Sequence of chain 1.A:
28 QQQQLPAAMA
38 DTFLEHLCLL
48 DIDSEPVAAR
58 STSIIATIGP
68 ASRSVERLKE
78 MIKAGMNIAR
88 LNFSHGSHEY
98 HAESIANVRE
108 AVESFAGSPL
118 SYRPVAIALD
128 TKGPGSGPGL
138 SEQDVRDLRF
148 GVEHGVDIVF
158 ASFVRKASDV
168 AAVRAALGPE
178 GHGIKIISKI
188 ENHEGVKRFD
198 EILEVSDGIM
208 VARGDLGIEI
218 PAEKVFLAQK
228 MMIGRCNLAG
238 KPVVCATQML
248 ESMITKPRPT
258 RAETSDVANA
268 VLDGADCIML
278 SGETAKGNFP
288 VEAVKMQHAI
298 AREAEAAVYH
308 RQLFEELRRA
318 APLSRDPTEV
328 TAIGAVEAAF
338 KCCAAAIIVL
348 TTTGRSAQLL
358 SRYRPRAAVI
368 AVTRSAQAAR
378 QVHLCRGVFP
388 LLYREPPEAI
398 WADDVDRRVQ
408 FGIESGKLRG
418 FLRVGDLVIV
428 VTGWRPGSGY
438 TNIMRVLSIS

The small molecule below binds the protein below.
Small molecule (SMILES): O=C([O-])C(=O)[O-]

Binding-site contacts:
Ligand atom C2 contacts residue MG1 of chain 1.L at 3.2 Å.
Ligand atom O3 contacts residue ASP212 of chain 1.A at 3.8 Å.
Ligand atom C1 contacts residue GLY211 of chain 1.A at 3.8 Å.
Ligand atom C1 contacts residue MG1 of chain 1.L at 3.2 Å.
Ligand atom O3 contacts residue THR244 of chain 1.A at 2.6 Å (h-bond).
Ligand atom O2 contacts residue ASP212 of chain 1.A at 4.2 Å.
Ligand atom O4 contacts residue LYS186 of chain 1.A at 3.7 Å.
Ligand atom O4 contacts residue THR244 of chain 1.A at 3.5 Å (h-bond).
Ligand atom O3 contacts residue GLY211 of chain 1.A at 2.9 Å (h-bond).
Ligand atom C2 contacts residue GLU188 of chain 1.A at 3.8 Å.
Ligand atom O1 contacts residue GLY211 of chain 1.A at 3.9 Å.
Ligand atom C2 contacts residue ALA209 of chain 1.A at 3.7 Å (hydrophobic).
Ligand atom O4 contacts residue ALA209 of chain 1.A at 4.0 Å.
Ligand atom C1 contacts residue ARG210 of chain 1.A at 4.5 Å.
Ligand atom O2 contacts residue LYS186 of chain 1.A at 2.7 Å (salt-bridge).
Ligand atom O4 contacts residue ARG87 of chain 1.A at 4.2 Å.
Ligand atom O1 contacts residue MG1 of chain 1.L at 2.5 Å.
Ligand atom O2 contacts residue MG1 of chain 1.L at 2.3 Å.
Ligand atom C1 contacts residue ASP212 of chain 1.A at 3.8 Å.
Ligand atom O2 contacts residue ALA209 of chain 1.A at 4.2 Å.
Ligand atom C1 contacts residue GLU188 of chain 1.A at 3.5 Å.
Ligand atom O4 contacts residue MG1 of chain 1.L at 4.4 Å.
Ligand atom C1 contacts residue THR244 of chain 1.A at 3.6 Å.
Ligand atom C1 contacts residue ALA209 of chain 1.A at 3.5 Å (hydrophobic).
Ligand atom O4 contacts residue MET276 of chain 1.A at 4.1 Å.
Ligand atom O4 contacts residue MET207 of chain 1.A at 4.1 Å.
Ligand atom O1 contacts residue ALA209 of chain 1.A at 3.9 Å.
Ligand atom O3 contacts residue ARG210 of chain 1.A at 3.5 Å (salt-bridge).
Ligand atom O2 contacts residue GLU188 of chain 1.A at 3.3 Å (salt-bridge).
Ligand atom O3 contacts residue ALA209 of chain 1.A at 3.3 Å.
Ligand atom C2 contacts residue LYS186 of chain 1.A at 3.5 Å.
Ligand atom O1 contacts residue ASP212 of chain 1.A at 2.9 Å (salt-bridge).
Ligand atom O1 contacts residue GLU188 of chain 1.A at 2.8 Å (salt-bridge).
Ligand atom C2 contacts residue THR244 of chain 1.A at 4.0 Å.